A small-molecule ligand and the protein it binds are described below.
Small molecule (SMILES): Cc1n[nH]cc1CC(=O)Nc1cccc(Cl)c1

Binding-site contacts:
Ligand atom C8 contacts residue MET165 of chain 2.A at 3.6 Å (hydrophobic).
Ligand atom C contacts residue ASN142 of chain 2.A at 3.6 Å.
Ligand atom C5 contacts residue GLU166 of chain 2.A at 3.8 Å.
Ligand atom CL contacts residue ARG188 of chain 2.A at 3.9 Å.
Ligand atom C11 contacts residue MET49 of chain 2.A at 3.8 Å (hydrophobic).
Ligand atom C9 contacts residue GLN189 of chain 2.A at 3.9 Å.
Ligand atom C11 contacts residue MET165 of chain 2.A at 3.9 Å (hydrophobic).
Ligand atom CL contacts residue HIS164 of chain 2.A at 4.0 Å.
Ligand atom N contacts residue PHE140 of chain 2.A at 2.8 Å (h-bond).
Ligand atom N1 contacts residue GLU166 of chain 2.A at 3.9 Å.
Ligand atom O contacts residue GLU166 of chain 2.A at 3.0 Å (salt-bridge).
Ligand atom CL contacts residue HIS41 of chain 2.A at 3.5 Å.
Ligand atom C4 contacts residue ASN142 of chain 2.A at 3.4 Å.
Ligand atom C3 contacts residue ASN142 of chain 2.A at 3.9 Å.
Ligand atom N1 contacts residue HIS163 of chain 2.A at 2.9 Å (h-bond).
Ligand atom N contacts residue LEU141 of chain 2.A at 3.5 Å.
Ligand atom CL contacts residue MET49 of chain 2.A at 3.6 Å.
Ligand atom C9 contacts residue MET165 of chain 2.A at 3.4 Å (hydrophobic).
Ligand atom N1 contacts residue SER144 of chain 2.A at 3.5 Å (h-bond).
Ligand atom C1 contacts residue ASN142 of chain 2.A at 3.5 Å.
Ligand atom C7 contacts residue MET165 of chain 2.A at 3.9 Å (hydrophobic).
Ligand atom O contacts residue MET165 of chain 2.A at 4.0 Å.
Ligand atom C9 contacts residue MET49 of chain 2.A at 3.6 Å (hydrophobic).
Ligand atom C9 contacts residue ARG188 of chain 2.A at 3.6 Å.
Ligand atom N1 contacts residue LEU141 of chain 2.A at 3.7 Å.
Ligand atom C1 contacts residue GLU166 of chain 2.A at 3.6 Å.
Ligand atom C contacts residue GLU166 of chain 2.A at 3.6 Å.
Ligand atom N1 contacts residue PHE140 of chain 2.A at 3.6 Å.
Ligand atom C10 contacts residue MET165 of chain 2.A at 3.8 Å (hydrophobic).
Ligand atom C2 contacts residue HIS163 of chain 2.A at 3.4 Å.
Ligand atom C10 contacts residue MET49 of chain 2.A at 3.4 Å (hydrophobic).
Ligand atom C1 contacts residue PHE140 of chain 2.A at 3.8 Å (hydrophobic).
Ligand atom C10 contacts residue HIS164 of chain 2.A at 4.0 Å.
Ligand atom CL contacts residue ASP187 of chain 2.A at 3.4 Å.
Ligand atom C11 contacts residue HIS164 of chain 2.A at 3.3 Å.
Ligand atom C2 contacts residue CYS145 of chain 2.A at 3.7 Å (hydrophobic).
Ligand atom C8 contacts residue GLN189 of chain 2.A at 3.9 Å.
Ligand atom C contacts residue LEU141 of chain 2.A at 4.0 Å (hydrophobic).
Ligand atom N contacts residue GLU166 of chain 2.A at 3.2 Å (salt-bridge).
Ligand atom C1 contacts residue LEU141 of chain 2.A at 3.6 Å (hydrophobic).

Sequence of chain 2.A:
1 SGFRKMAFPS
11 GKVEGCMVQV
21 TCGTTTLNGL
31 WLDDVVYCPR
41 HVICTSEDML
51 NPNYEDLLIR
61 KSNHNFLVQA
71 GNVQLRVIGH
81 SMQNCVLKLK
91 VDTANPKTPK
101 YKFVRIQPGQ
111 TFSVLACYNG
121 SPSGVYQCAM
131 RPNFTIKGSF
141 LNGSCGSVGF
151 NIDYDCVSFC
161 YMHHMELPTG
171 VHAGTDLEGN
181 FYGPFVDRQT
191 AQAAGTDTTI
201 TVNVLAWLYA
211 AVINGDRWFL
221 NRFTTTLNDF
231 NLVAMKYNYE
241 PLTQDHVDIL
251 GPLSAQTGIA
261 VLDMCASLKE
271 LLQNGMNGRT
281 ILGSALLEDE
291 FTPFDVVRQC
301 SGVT

Sequence of chain 1.A:
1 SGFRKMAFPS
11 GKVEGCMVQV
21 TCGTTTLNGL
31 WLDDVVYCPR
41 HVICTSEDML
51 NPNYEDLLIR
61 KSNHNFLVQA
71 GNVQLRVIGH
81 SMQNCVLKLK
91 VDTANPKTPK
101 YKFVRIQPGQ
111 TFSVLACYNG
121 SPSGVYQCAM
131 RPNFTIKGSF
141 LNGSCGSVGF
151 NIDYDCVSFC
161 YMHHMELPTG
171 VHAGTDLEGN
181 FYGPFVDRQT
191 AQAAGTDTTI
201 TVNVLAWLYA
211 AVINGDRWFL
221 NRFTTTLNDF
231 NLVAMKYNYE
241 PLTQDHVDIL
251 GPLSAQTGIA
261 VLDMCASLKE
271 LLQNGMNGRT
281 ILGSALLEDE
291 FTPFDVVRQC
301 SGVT